This small molecule binds to this protein.
Small molecule (SMILES): Nc1ncnc2c1ncn2[C@@H]1C[C@@H](O)[C@@H](COP(=O)(O)O)O1

Sequence of chain 15.A:
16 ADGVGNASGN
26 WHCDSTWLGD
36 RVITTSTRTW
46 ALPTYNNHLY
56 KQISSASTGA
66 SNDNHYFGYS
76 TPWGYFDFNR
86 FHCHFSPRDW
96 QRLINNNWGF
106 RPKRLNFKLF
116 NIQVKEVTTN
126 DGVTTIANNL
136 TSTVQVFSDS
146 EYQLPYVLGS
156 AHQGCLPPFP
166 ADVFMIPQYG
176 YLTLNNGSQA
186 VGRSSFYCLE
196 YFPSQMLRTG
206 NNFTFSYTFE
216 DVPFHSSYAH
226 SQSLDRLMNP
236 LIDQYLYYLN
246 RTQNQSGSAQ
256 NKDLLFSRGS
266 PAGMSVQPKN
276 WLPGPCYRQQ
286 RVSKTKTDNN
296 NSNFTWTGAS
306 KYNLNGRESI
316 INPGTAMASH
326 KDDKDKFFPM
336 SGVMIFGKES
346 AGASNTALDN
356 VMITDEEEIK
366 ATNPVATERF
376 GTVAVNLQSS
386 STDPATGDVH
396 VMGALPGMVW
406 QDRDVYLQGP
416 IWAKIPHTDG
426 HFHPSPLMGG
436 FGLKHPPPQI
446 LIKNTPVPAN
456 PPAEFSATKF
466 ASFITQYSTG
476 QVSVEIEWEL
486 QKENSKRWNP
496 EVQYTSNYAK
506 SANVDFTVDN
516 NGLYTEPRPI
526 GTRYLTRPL

Binding-site contacts:
Ligand atom N7 contacts residue VAL217 of chain 15.A at 3.7 Å.
Ligand atom C8 contacts residue PRO429 of chain 15.A at 4.3 Å (hydrophobic).
Ligand atom O3' contacts residue GLU215 of chain 15.A at 3.5 Å (salt-bridge).
Ligand atom N6 contacts residue ASP407 of chain 15.A at 3.6 Å (salt-bridge).
Ligand atom N9 contacts residue VAL217 of chain 15.A at 4.4 Å.
Ligand atom P contacts residue HIS426 of chain 15.A at 3.9 Å.
Ligand atom O3' contacts residue LYS439 of chain 15.A at 3.5 Å.
Ligand atom N9 contacts residue GLY437 of chain 15.A at 3.3 Å (h-bond).
Ligand atom C8 contacts residue PRO218 of chain 15.A at 4.2 Å (hydrophobic).
Ligand atom C1' contacts residue GLY437 of chain 15.A at 3.3 Å.
Ligand atom C2' contacts residue GLU215 of chain 15.A at 3.6 Å.
Ligand atom C2' contacts residue ASP216 of chain 15.A at 4.3 Å.
Ligand atom N3 contacts residue PRO429 of chain 15.A at 4.4 Å.
Ligand atom C6 contacts residue PRO218 of chain 15.A at 4.2 Å (hydrophobic).
Ligand atom N7 contacts residue GLY437 of chain 15.A at 3.5 Å (h-bond).
Ligand atom C6 contacts residue HIS428 of chain 15.A at 4.2 Å.
Ligand atom O1P contacts residue HIS426 of chain 15.A at 2.7 Å (h-bond).
Ligand atom O1P contacts residue LYS439 of chain 15.A at 2.6 Å.
Ligand atom P contacts residue LYS439 of chain 15.A at 3.3 Å.
Ligand atom O3' contacts residue GLY437 of chain 15.A at 3.9 Å.
Ligand atom N9 contacts residue PRO218 of chain 15.A at 4.2 Å.
Ligand atom C8 contacts residue GLY437 of chain 15.A at 2.8 Å.
Ligand atom O2P contacts residue HIS426 of chain 15.A at 3.6 Å.
Ligand atom N9 contacts residue PRO429 of chain 15.A at 4.3 Å.
Ligand atom O5' contacts residue LYS439 of chain 15.A at 3.8 Å.
Ligand atom C3' contacts residue GLY437 of chain 15.A at 3.9 Å.
Ligand atom N6 contacts residue HIS428 of chain 15.A at 4.0 Å.
Ligand atom O3' contacts residue ILE420 of chain 15.A at 4.2 Å.
Ligand atom C5 contacts residue PRO218 of chain 15.A at 4.0 Å (hydrophobic).
Ligand atom C3' contacts residue GLU215 of chain 15.A at 3.3 Å.
Ligand atom N6 contacts residue SER430 of chain 15.A at 3.7 Å.
Ligand atom C8 contacts residue VAL217 of chain 15.A at 3.5 Å (hydrophobic).
Ligand atom C6 contacts residue SER430 of chain 15.A at 4.2 Å.
Ligand atom N7 contacts residue PRO429 of chain 15.A at 4.3 Å.
Ligand atom N7 contacts residue PRO218 of chain 15.A at 4.0 Å.
Ligand atom O3P contacts residue LYS439 of chain 15.A at 2.9 Å.
Ligand atom C4 contacts residue PRO218 of chain 15.A at 4.1 Å (hydrophobic).
Ligand atom C2 contacts residue HIS428 of chain 15.A at 3.8 Å.
Ligand atom N1 contacts residue HIS428 of chain 15.A at 3.3 Å.
Ligand atom C2' contacts residue GLY437 of chain 15.A at 2.8 Å.